Sequence of chain 1.C:
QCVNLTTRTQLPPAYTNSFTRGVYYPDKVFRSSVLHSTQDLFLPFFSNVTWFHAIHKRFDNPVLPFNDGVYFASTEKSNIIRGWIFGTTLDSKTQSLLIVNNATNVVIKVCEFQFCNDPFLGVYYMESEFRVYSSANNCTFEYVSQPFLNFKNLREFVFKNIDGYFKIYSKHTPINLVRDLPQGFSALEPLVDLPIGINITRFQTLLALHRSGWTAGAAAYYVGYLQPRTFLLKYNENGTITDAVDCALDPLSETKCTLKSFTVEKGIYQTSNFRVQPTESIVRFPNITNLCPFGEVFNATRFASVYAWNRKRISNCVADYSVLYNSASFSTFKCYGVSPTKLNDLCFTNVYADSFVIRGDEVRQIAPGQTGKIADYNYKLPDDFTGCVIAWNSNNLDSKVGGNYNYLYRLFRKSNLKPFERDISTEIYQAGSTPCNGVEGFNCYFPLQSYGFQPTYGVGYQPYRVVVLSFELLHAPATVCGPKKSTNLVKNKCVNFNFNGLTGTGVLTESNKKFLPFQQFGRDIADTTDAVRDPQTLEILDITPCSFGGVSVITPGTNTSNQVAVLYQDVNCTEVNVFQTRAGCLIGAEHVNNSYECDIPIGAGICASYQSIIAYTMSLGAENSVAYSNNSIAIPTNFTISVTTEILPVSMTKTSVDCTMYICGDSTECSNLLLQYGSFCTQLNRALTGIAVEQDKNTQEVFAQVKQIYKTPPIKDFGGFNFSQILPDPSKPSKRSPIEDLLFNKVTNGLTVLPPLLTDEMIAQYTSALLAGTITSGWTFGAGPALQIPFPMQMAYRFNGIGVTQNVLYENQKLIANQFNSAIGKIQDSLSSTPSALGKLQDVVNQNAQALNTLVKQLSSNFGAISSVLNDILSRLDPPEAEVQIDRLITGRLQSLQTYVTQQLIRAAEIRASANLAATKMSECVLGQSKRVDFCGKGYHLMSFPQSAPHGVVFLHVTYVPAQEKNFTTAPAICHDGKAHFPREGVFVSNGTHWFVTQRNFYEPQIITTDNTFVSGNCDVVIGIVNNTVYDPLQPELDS

This small molecule binds to this protein.
Small molecule (SMILES): CC(=O)N[C@@H]1[C@@H](O)[C@H](O)[C@@H](CO)O[C@H]1O

Binding-site contacts:
Ligand atom O5 contacts residue TYR28 of chain 1.C at 3.8 Å.
Ligand atom C7 contacts residue ASN61 of chain 1.C at 3.7 Å.
Ligand atom C1 contacts residue ASN61 of chain 1.C at 1.4 Å.
Ligand atom N2 contacts residue ASN61 of chain 1.C at 2.9 Å (h-bond).
Ligand atom C6 contacts residue TYR28 of chain 1.C at 3.8 Å (hydrophobic).
Ligand atom C1 contacts residue TYR28 of chain 1.C at 3.7 Å (hydrophobic).
Ligand atom C5 contacts residue TYR28 of chain 1.C at 3.6 Å (hydrophobic).
Ligand atom O7 contacts residue ASN61 of chain 1.C at 4.3 Å.
Ligand atom O5 contacts residue ASN61 of chain 1.C at 2.3 Å (h-bond).
Ligand atom C4 contacts residue ASN61 of chain 1.C at 4.2 Å.
Ligand atom C8 contacts residue ASN61 of chain 1.C at 4.0 Å.
Ligand atom O6 contacts residue TYR28 of chain 1.C at 3.4 Å.
Ligand atom C3 contacts residue ASN61 of chain 1.C at 3.8 Å.
Ligand atom C2 contacts residue ASN61 of chain 1.C at 2.5 Å.
Ligand atom C5 contacts residue ASN61 of chain 1.C at 3.7 Å.